This small molecule binds to this protein.
Small molecule (SMILES): N[C@@H](CCC(=O)O)C(=O)O

Binding-site contacts:
Ligand atom CB contacts residue GLU190 of chain 2.A at 4.1 Å.
Ligand atom OXT contacts residue ARG93 of chain 2.A at 2.8 Å (salt-bridge).
Ligand atom N contacts residue PRO86 of chain 2.A at 3.0 Å (h-bond).
Ligand atom CG contacts residue MET193 of chain 2.A at 4.4 Å (hydrophobic).
Ligand atom N contacts residue SER139 of chain 2.A at 4.1 Å.
Ligand atom C contacts residue SER139 of chain 2.A at 3.4 Å.
Ligand atom CB contacts residue LEU135 of chain 2.A at 4.4 Å (hydrophobic).
Ligand atom OE1 contacts residue GLU190 of chain 2.A at 4.1 Å.
Ligand atom CD contacts residue GLU190 of chain 2.A at 4.1 Å.
Ligand atom CD contacts residue LEU135 of chain 2.A at 4.1 Å (hydrophobic).
Ligand atom CA contacts residue THR88 of chain 2.A at 3.5 Å.
Ligand atom CD contacts residue THR140 of chain 2.A at 3.3 Å.
Ligand atom CA contacts residue PRO86 of chain 2.A at 4.2 Å (hydrophobic).
Ligand atom OXT contacts residue TYR58 of chain 2.A at 3.6 Å.
Ligand atom OXT contacts residue SER139 of chain 2.A at 4.0 Å.
Ligand atom OXT contacts residue PRO86 of chain 2.A at 3.8 Å.
Ligand atom N contacts residue THR88 of chain 2.A at 2.9 Å (h-bond).
Ligand atom C contacts residue THR88 of chain 2.A at 3.7 Å.
Ligand atom CA contacts residue TYR58 of chain 2.A at 4.2 Å (hydrophobic).
Ligand atom CG contacts residue GLU190 of chain 2.A at 3.6 Å.
Ligand atom O contacts residue ARG93 of chain 2.A at 2.8 Å (salt-bridge).
Ligand atom CA contacts residue GLU190 of chain 2.A at 3.4 Å.
Ligand atom OE1 contacts residue THR140 of chain 2.A at 2.8 Å (h-bond).
Ligand atom N contacts residue TYR217 of chain 2.A at 3.8 Å.
Ligand atom OXT contacts residue LEU87 of chain 2.A at 3.7 Å.
Ligand atom OE2 contacts residue THR140 of chain 2.A at 3.0 Å (h-bond).
Ligand atom N contacts residue TYR58 of chain 2.A at 4.1 Å.
Ligand atom O contacts residue SER139 of chain 2.A at 2.9 Å (h-bond).
Ligand atom OE2 contacts residue GLY138 of chain 2.A at 3.6 Å.
Ligand atom C contacts residue ARG93 of chain 2.A at 3.5 Å.
Ligand atom C contacts residue TYR58 of chain 2.A at 3.8 Å (hydrophobic).
Ligand atom O contacts residue GLY138 of chain 2.A at 3.4 Å.
Ligand atom OE1 contacts residue LEU189 of chain 2.A at 4.4 Å.
Ligand atom O contacts residue TYR58 of chain 2.A at 3.5 Å.
Ligand atom CA contacts residue SER139 of chain 2.A at 3.3 Å.
Ligand atom N contacts residue GLU190 of chain 2.A at 2.8 Å (salt-bridge).
Ligand atom CB contacts residue TYR58 of chain 2.A at 3.7 Å (hydrophobic).
Ligand atom CG contacts residue LEU135 of chain 2.A at 3.9 Å (hydrophobic).
Ligand atom OXT contacts residue THR88 of chain 2.A at 2.9 Å (h-bond).
Ligand atom OE2 contacts residue SER139 of chain 2.A at 3.2 Å (h-bond).

Sequence of chain 2.A:
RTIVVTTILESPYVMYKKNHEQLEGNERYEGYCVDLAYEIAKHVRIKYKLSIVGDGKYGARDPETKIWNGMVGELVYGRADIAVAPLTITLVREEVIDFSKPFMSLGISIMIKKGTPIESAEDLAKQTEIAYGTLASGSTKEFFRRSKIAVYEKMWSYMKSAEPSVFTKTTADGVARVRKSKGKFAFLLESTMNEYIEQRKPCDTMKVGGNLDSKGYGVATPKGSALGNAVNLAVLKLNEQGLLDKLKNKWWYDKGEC